Sequence of chain 2.A:
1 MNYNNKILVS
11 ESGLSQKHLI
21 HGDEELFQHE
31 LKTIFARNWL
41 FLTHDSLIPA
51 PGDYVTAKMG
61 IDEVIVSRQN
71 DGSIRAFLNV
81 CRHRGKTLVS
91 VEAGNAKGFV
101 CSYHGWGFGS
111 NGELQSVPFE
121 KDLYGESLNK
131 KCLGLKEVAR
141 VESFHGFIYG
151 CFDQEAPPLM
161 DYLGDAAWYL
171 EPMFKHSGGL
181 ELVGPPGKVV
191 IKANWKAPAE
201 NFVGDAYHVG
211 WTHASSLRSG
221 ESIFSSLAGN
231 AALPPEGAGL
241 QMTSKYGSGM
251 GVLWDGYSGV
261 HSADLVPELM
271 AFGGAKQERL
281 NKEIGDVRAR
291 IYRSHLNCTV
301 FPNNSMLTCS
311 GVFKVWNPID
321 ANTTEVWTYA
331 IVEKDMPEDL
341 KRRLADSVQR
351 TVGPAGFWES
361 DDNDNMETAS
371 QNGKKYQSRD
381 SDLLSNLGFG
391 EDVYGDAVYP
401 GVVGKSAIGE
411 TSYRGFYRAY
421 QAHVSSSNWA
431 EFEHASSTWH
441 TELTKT

Binding-site contacts:
Ligand atom C7 contacts residue LEU307 of chain 2.A at 4.0 Å (hydrophobic).
Ligand atom C4 contacts residue VAL209 of chain 2.A at 3.9 Å (hydrophobic).
Ligand atom C3 contacts residue VAL209 of chain 2.A at 3.9 Å (hydrophobic).
Ligand atom C14 contacts residue ASN201 of chain 2.A at 4.0 Å.
Ligand atom C1 contacts residue VAL209 of chain 2.A at 3.7 Å (hydrophobic).
Ligand atom C11 contacts residue LEU307 of chain 2.A at 3.8 Å (hydrophobic).
Ligand atom C13 contacts residue HIS213 of chain 2.A at 4.0 Å.
Ligand atom C14 contacts residue PHE202 of chain 2.A at 3.7 Å (hydrophobic).
Ligand atom C1 contacts residue HIS295 of chain 2.A at 4.0 Å.
Ligand atom C9 contacts residue HIS208 of chain 2.A at 3.7 Å.
Ligand atom C8 contacts residue ASN201 of chain 2.A at 4.2 Å.
Ligand atom C11 contacts residue VAL260 of chain 2.A at 4.1 Å (hydrophobic).
Ligand atom C10 contacts residue ASN297 of chain 2.A at 4.0 Å.
Ligand atom C2 contacts residue VAL209 of chain 2.A at 3.8 Å (hydrophobic).
Ligand atom C2 contacts residue LEU253 of chain 2.A at 3.9 Å (hydrophobic).
Ligand atom C13 contacts residue FE1 of chain 2.C at 3.7 Å.
Ligand atom C12 contacts residue LEU307 of chain 2.A at 3.9 Å (hydrophobic).
Ligand atom C10 contacts residue ASP205 of chain 2.A at 3.6 Å.
Ligand atom C12 contacts residue HIS213 of chain 2.A at 4.1 Å.
Ligand atom C14 contacts residue ASP362 of chain 2.A at 4.1 Å.
Ligand atom C5 contacts residue ASN297 of chain 2.A at 4.0 Å.
Ligand atom C3 contacts residue ASN297 of chain 2.A at 3.8 Å.
Ligand atom C12 contacts residue VAL260 of chain 2.A at 4.1 Å (hydrophobic).
Ligand atom C4 contacts residue ASP205 of chain 2.A at 3.8 Å.
Ligand atom C12 contacts residue TRP358 of chain 2.A at 3.8 Å (hydrophobic).
Ligand atom C2 contacts residue HIS295 of chain 2.A at 3.9 Å.
Ligand atom C13 contacts residue ASP362 of chain 2.A at 4.0 Å.
Ligand atom C14 contacts residue FE1 of chain 2.C at 3.4 Å.
Ligand atom C6 contacts residue VAL209 of chain 2.A at 3.7 Å (hydrophobic).
Ligand atom C5 contacts residue ASP205 of chain 2.A at 3.9 Å.
Ligand atom C11 contacts residue TRP358 of chain 2.A at 4.2 Å (hydrophobic).
Ligand atom C10 contacts residue HIS208 of chain 2.A at 3.8 Å.
Ligand atom C4 contacts residue ASN297 of chain 2.A at 3.4 Å.
Ligand atom C9 contacts residue ASN201 of chain 2.A at 3.6 Å.
Ligand atom C3 contacts residue LEU253 of chain 2.A at 3.8 Å (hydrophobic).
Ligand atom C8 contacts residue HIS208 of chain 2.A at 4.1 Å.
Ligand atom C8 contacts residue FE1 of chain 2.C at 3.9 Å.
Ligand atom C4 contacts residue ALA206 of chain 2.A at 4.2 Å (hydrophobic).
Ligand atom C5 contacts residue VAL209 of chain 2.A at 3.8 Å (hydrophobic).
Ligand atom C10 contacts residue ASN201 of chain 2.A at 3.7 Å.

The small molecule below binds the protein below.
Small molecule (SMILES): c1ccc2c(c1)ccc1ccccc12